A protein and the small-molecule ligand that binds it are described below.
Small molecule (SMILES): N#Cc1cccc(CC(=O)Nc2cccnc2)c1

Sequence of chain 1.A:
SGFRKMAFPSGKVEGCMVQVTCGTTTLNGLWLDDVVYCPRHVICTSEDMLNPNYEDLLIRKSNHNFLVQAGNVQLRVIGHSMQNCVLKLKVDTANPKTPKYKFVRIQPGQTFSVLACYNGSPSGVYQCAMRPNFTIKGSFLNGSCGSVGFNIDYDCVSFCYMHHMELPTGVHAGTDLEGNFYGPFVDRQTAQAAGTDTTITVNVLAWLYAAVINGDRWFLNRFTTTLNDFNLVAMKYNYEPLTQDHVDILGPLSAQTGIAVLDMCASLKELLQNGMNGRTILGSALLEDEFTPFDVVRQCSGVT

Binding-site contacts:
Ligand atom C13 contacts residue GLU166 of chain 2.A at 3.8 Å.
Ligand atom C12 contacts residue GLU166 of chain 2.A at 3.5 Å.
Ligand atom C13 contacts residue HIS163 of chain 2.A at 3.3 Å.
Ligand atom C5 contacts residue MET165 of chain 2.A at 3.6 Å (hydrophobic).
Ligand atom C7 contacts residue MET165 of chain 2.A at 3.5 Å (hydrophobic).
Ligand atom C8 contacts residue MET165 of chain 2.A at 3.9 Å (hydrophobic).
Ligand atom C4 contacts residue ARG188 of chain 2.A at 3.8 Å.
Ligand atom C8 contacts residue HIS41 of chain 2.A at 3.8 Å.
Ligand atom C10 contacts residue GLU166 of chain 2.A at 3.7 Å.
Ligand atom C12 contacts residue LEU141 of chain 2.A at 3.7 Å (hydrophobic).
Ligand atom C3 contacts residue GLN189 of chain 2.A at 3.4 Å.
Ligand atom C7 contacts residue HIS41 of chain 2.A at 3.4 Å.
Ligand atom C6 contacts residue MET165 of chain 2.A at 3.6 Å (hydrophobic).
Ligand atom C8 contacts residue HIS164 of chain 2.A at 3.3 Å.
Ligand atom N contacts residue ASP187 of chain 2.A at 2.9 Å.
Ligand atom N contacts residue MET165 of chain 2.A at 3.9 Å.
Ligand atom N1 contacts residue ASN142 of chain 2.A at 3.9 Å.
Ligand atom C11 contacts residue ASN142 of chain 2.A at 3.8 Å.
Ligand atom C11 contacts residue GLU166 of chain 2.A at 3.4 Å.
Ligand atom C11 contacts residue LEU141 of chain 2.A at 3.6 Å (hydrophobic).
Ligand atom N contacts residue HIS164 of chain 2.A at 3.6 Å.
Ligand atom C7 contacts residue ASP187 of chain 2.A at 3.6 Å.
Ligand atom O contacts residue MET165 of chain 2.A at 3.5 Å.
Ligand atom N2 contacts residue HIS163 of chain 2.A at 2.7 Å (h-bond).
Ligand atom C7 contacts residue HIS164 of chain 2.A at 3.5 Å.
Ligand atom C12 contacts residue HIS163 of chain 2.A at 3.8 Å.
Ligand atom O contacts residue GLU166 of chain 2.A at 2.9 Å (salt-bridge).
Ligand atom C4 contacts residue GLN189 of chain 2.A at 3.6 Å.
Ligand atom N contacts residue PHE181 of chain 2.A at 4.0 Å.
Ligand atom N2 contacts residue SER144 of chain 2.A at 3.9 Å.
Ligand atom N2 contacts residue PHE140 of chain 2.A at 3.8 Å.
Ligand atom N2 contacts residue GLU166 of chain 2.A at 3.6 Å.
Ligand atom N contacts residue HIS41 of chain 2.A at 3.2 Å (h-bond).
Ligand atom C12 contacts residue PHE140 of chain 2.A at 3.1 Å (hydrophobic).
Ligand atom C11 contacts residue PHE140 of chain 2.A at 3.6 Å (hydrophobic).
Ligand atom C13 contacts residue CYS145 of chain 2.A at 3.8 Å (hydrophobic).
Ligand atom C5 contacts residue ASP187 of chain 2.A at 4.0 Å.
Ligand atom C6 contacts residue HIS164 of chain 2.A at 3.9 Å.
Ligand atom C10 contacts residue ASN142 of chain 2.A at 3.4 Å.
Ligand atom C5 contacts residue ARG188 of chain 2.A at 3.7 Å.

Sequence of chain 2.A:
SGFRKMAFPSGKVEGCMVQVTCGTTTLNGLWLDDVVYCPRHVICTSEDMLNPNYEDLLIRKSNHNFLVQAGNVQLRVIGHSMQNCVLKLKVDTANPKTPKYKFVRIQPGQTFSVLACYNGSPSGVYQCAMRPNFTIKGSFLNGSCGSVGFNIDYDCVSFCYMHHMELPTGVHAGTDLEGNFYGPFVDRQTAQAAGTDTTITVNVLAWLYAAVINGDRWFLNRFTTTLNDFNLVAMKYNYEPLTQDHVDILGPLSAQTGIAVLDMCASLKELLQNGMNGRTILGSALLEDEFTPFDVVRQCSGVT